Sequence of chain 1.U:
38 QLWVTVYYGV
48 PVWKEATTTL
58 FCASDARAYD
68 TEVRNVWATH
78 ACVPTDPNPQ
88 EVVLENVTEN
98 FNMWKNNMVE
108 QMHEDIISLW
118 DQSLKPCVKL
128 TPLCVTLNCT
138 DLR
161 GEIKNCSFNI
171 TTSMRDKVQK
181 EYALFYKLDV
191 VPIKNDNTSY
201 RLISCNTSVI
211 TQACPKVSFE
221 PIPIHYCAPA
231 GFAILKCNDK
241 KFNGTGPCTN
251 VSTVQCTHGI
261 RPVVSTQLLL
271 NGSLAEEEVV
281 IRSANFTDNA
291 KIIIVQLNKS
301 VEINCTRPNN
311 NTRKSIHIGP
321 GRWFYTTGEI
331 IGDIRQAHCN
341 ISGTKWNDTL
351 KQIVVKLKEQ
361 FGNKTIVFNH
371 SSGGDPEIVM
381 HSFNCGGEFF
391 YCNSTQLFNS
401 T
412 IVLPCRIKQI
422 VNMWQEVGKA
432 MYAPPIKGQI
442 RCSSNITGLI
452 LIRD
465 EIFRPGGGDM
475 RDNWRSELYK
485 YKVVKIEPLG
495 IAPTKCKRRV

A small-molecule ligand and the protein it binds are described below.
Small molecule (SMILES): CC(=O)N[C@H]1[C@H](O[C@H]2[C@H](O)[C@@H](NC(C)=O)CO[C@@H]2CO)O[C@H](CO)[C@@H](O[C@@H]2O[C@H](CO)[C@@H](O)[C@H](O)[C@@H]2O)[C@@H]1O

Binding-site contacts:
Ligand atom O7 contacts residue ASN446 of chain 1.U at 3.6 Å.
Ligand atom O7 contacts residue GLY272 of chain 1.U at 4.5 Å.
Ligand atom C3 contacts residue ASN446 of chain 1.U at 3.8 Å.
Ligand atom C7 contacts residue ASN446 of chain 1.U at 3.5 Å.
Ligand atom C7 contacts residue ASN271 of chain 1.U at 4.3 Å.
Ligand atom C4 contacts residue ASN446 of chain 1.U at 4.2 Å.
Ligand atom C8 contacts residue ARG261 of chain 1.U at 4.0 Å.
Ligand atom O5 contacts residue SER300 of chain 1.U at 4.2 Å.
Ligand atom O7 contacts residue ASN271 of chain 1.U at 4.2 Å.
Ligand atom C5 contacts residue ASN446 of chain 1.U at 3.7 Å.
Ligand atom C8 contacts residue ASN446 of chain 1.U at 3.9 Å.
Ligand atom C8 contacts residue ASN271 of chain 1.U at 3.5 Å.
Ligand atom C1 contacts residue ASN446 of chain 1.U at 1.5 Å.
Ligand atom O5 contacts residue ASN446 of chain 1.U at 2.4 Å (h-bond).
Ligand atom C2 contacts residue ASN446 of chain 1.U at 2.5 Å.
Ligand atom N2 contacts residue ASN446 of chain 1.U at 2.9 Å (h-bond).